Sequence of chain 1.E:
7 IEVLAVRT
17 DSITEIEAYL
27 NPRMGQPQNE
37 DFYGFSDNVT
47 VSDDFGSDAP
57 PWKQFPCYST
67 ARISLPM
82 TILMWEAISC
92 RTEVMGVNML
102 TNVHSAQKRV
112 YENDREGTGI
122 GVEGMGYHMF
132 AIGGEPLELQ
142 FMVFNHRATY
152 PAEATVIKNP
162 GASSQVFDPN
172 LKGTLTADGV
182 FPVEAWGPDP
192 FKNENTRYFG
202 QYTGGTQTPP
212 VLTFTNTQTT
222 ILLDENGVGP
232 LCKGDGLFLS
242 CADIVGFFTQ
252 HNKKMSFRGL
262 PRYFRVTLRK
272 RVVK

A protein and the small-molecule ligand that binds it are described below.
Small molecule (SMILES): CC(=O)N[C@H]1[C@@H](O[C@H]2[C@@H](O)[C@@H](CO)O[C@@H](O[C@H]3[C@@H](O)[C@@H](CO)O[C@H](O[C@@H]4[C@H](O)[C@@H](O)[C@H](O)O[C@@H]4CO)[C@@H]3O)[C@@H]2NC(C)=O)O[C@H](CO)[C@H](O)[C@@H]1O

Sequence of chain 1.A:
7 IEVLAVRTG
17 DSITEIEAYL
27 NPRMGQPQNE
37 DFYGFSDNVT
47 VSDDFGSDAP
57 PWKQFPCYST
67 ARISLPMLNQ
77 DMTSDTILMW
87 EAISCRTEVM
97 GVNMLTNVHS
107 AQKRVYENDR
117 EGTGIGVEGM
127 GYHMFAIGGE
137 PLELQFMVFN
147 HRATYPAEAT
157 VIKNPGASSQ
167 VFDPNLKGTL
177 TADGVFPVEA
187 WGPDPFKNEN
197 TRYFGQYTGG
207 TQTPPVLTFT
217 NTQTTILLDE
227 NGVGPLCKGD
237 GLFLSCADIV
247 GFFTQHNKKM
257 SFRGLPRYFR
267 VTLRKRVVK

Binding-site contacts:
Ligand atom O3 contacts residue ASP50 of chain 1.A at 3.8 Å.
Ligand atom C2 contacts residue ASN44 of chain 1.E at 3.7 Å.
Ligand atom O5 contacts residue ASP43 of chain 1.E at 3.6 Å (salt-bridge).
Ligand atom O7 contacts residue PHE51 of chain 1.A at 3.0 Å (h-bond).
Ligand atom O5 contacts residue ASN44 of chain 1.E at 2.9 Å (h-bond).
Ligand atom C4 contacts residue PHE38 of chain 1.E at 3.8 Å (hydrophobic).
Ligand atom O3 contacts residue ASN44 of chain 1.E at 3.2 Å (h-bond).
Ligand atom C2 contacts residue GLN251 of chain 1.E at 3.8 Å.
Ligand atom O4 contacts residue ASN44 of chain 1.E at 3.0 Å (h-bond).
Ligand atom C4 contacts residue GLN251 of chain 1.E at 3.7 Å.
Ligand atom O7 contacts residue ASP50 of chain 1.A at 3.4 Å.
Ligand atom O2 contacts residue LYS255 of chain 1.E at 3.2 Å.
Ligand atom C6 contacts residue ASP43 of chain 1.E at 3.4 Å.
Ligand atom C8 contacts residue PHE51 of chain 1.A at 3.6 Å (hydrophobic).
Ligand atom C6 contacts residue ASP43 of chain 1.E at 3.4 Å.
Ligand atom N2 contacts residue GLN251 of chain 1.E at 2.9 Å (h-bond).
Ligand atom C6 contacts residue GLN32 of chain 1.E at 3.5 Å.
Ligand atom O4 contacts residue GLN251 of chain 1.E at 2.4 Å (h-bond).
Ligand atom O6 contacts residue GLN32 of chain 1.E at 3.1 Å (h-bond).
Ligand atom O6 contacts residue ASP43 of chain 1.E at 2.5 Å (salt-bridge).
Ligand atom C8 contacts residue PHE38 of chain 1.E at 3.7 Å (hydrophobic).
Ligand atom O4 contacts residue ASN44 of chain 1.E at 3.5 Å (h-bond).
Ligand atom O3 contacts residue GLN251 of chain 1.E at 3.2 Å (h-bond).
Ligand atom C5 contacts residue ASN44 of chain 1.E at 3.7 Å.
Ligand atom O6 contacts residue ASP43 of chain 1.E at 2.9 Å (salt-bridge).
Ligand atom O4 contacts residue ASP50 of chain 1.A at 3.5 Å.
Ligand atom C7 contacts residue GLN251 of chain 1.E at 3.7 Å.
Ligand atom O7 contacts residue LYS255 of chain 1.E at 3.3 Å.
Ligand atom O4 contacts residue ASP43 of chain 1.E at 2.6 Å (salt-bridge).
Ligand atom C8 contacts residue GLN251 of chain 1.E at 3.6 Å.
Ligand atom C4 contacts residue ASP43 of chain 1.E at 3.5 Å.
Ligand atom C8 contacts residue ASN253 of chain 1.E at 3.8 Å.
Ligand atom C1 contacts residue ASN44 of chain 1.E at 3.4 Å.
Ligand atom C8 contacts residue PHE249 of chain 1.E at 3.6 Å (hydrophobic).
Ligand atom O4 contacts residue ASP49 of chain 1.A at 3.8 Å.
Ligand atom C4 contacts residue ASN44 of chain 1.E at 3.8 Å.
Ligand atom O7 contacts residue GLN251 of chain 1.E at 3.0 Å (h-bond).
Ligand atom O7 contacts residue ASN253 of chain 1.E at 2.7 Å (h-bond).
Ligand atom C7 contacts residue ASN253 of chain 1.E at 3.6 Å.
Ligand atom O3 contacts residue ASP49 of chain 1.A at 2.9 Å (salt-bridge).